Sequence of chain 1.C:
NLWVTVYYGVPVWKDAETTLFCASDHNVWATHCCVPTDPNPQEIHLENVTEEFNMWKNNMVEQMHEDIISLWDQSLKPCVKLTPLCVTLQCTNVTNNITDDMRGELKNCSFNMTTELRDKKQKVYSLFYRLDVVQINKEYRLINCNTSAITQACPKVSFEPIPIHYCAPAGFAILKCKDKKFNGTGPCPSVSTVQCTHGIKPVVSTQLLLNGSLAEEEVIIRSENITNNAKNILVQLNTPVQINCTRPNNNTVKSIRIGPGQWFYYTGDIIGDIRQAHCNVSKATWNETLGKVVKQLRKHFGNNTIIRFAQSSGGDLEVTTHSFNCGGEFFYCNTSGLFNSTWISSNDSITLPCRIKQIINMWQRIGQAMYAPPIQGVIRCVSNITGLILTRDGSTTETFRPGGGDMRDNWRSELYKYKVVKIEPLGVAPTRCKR

A small-molecule ligand and the protein it binds are described below.
Small molecule (SMILES): CC(=O)N[C@H]1[C@H](O[C@H]2[C@H](O)[C@@H](NC(C)=O)CO[C@@H]2CO)O[C@H](CO)[C@@H](O)[C@@H]1O

Binding-site contacts:
Ligand atom O7 contacts residue ASN382 of chain 1.C at 4.0 Å.
Ligand atom C3 contacts residue GLN359 of chain 1.C at 3.9 Å.
Ligand atom C1 contacts residue SER384 of chain 1.C at 3.5 Å.
Ligand atom C4 contacts residue ASN382 of chain 1.C at 4.4 Å.
Ligand atom C3 contacts residue ASN382 of chain 1.C at 3.9 Å.
Ligand atom C8 contacts residue THR369 of chain 1.C at 3.8 Å.
Ligand atom C7 contacts residue NAG1 of chain 1.R at 4.0 Å.
Ligand atom C2 contacts residue ASN382 of chain 1.C at 2.6 Å.
Ligand atom N2 contacts residue ASN382 of chain 1.C at 2.9 Å (h-bond).
Ligand atom C8 contacts residue ASN382 of chain 1.C at 4.4 Å.
Ligand atom C8 contacts residue THR368 of chain 1.C at 3.6 Å.
Ligand atom O5 contacts residue SER384 of chain 1.C at 3.8 Å.
Ligand atom O3 contacts residue GLN359 of chain 1.C at 4.2 Å.
Ligand atom C8 contacts residue SER360 of chain 1.C at 4.2 Å.
Ligand atom C1 contacts residue ASN382 of chain 1.C at 1.5 Å.
Ligand atom O4 contacts residue GLN359 of chain 1.C at 4.0 Å.
Ligand atom C8 contacts residue NAG1 of chain 1.R at 4.2 Å.
Ligand atom O7 contacts residue NAG1 of chain 1.R at 3.5 Å.
Ligand atom C5 contacts residue SER384 of chain 1.C at 4.1 Å.
Ligand atom O6 contacts residue GLN359 of chain 1.C at 3.8 Å.
Ligand atom O5 contacts residue ASN382 of chain 1.C at 2.5 Å (h-bond).
Ligand atom C5 contacts residue ASN382 of chain 1.C at 3.8 Å.
Ligand atom C7 contacts residue ASN382 of chain 1.C at 3.6 Å.
Ligand atom O6 contacts residue SER384 of chain 1.C at 4.5 Å.